A small-molecule ligand and the protein it binds are described below.
Small molecule (SMILES): CC(=O)N[C@@H]1[C@@H](O)[C@H](O)[C@@H](CO)O[C@H]1O

Binding-site contacts:
Ligand atom N2 contacts residue ASN212 of chain 48.E at 2.9 Å (h-bond).
Ligand atom C7 contacts residue ASN212 of chain 48.E at 3.9 Å.
Ligand atom O5 contacts residue ASN212 of chain 48.E at 2.4 Å (h-bond).
Ligand atom O7 contacts residue ASN212 of chain 48.E at 4.5 Å.
Ligand atom C1 contacts residue ILE211 of chain 48.E at 4.2 Å (hydrophobic).
Ligand atom C5 contacts residue ASN212 of chain 48.E at 3.7 Å.
Ligand atom C2 contacts residue ASN212 of chain 48.E at 2.4 Å.
Ligand atom C3 contacts residue ASN212 of chain 48.E at 3.8 Å.
Ligand atom C4 contacts residue ASN212 of chain 48.E at 4.2 Å.
Ligand atom N2 contacts residue ILE211 of chain 48.E at 4.3 Å.
Ligand atom C1 contacts residue ASN212 of chain 48.E at 1.4 Å.

Sequence of chain 48.E:
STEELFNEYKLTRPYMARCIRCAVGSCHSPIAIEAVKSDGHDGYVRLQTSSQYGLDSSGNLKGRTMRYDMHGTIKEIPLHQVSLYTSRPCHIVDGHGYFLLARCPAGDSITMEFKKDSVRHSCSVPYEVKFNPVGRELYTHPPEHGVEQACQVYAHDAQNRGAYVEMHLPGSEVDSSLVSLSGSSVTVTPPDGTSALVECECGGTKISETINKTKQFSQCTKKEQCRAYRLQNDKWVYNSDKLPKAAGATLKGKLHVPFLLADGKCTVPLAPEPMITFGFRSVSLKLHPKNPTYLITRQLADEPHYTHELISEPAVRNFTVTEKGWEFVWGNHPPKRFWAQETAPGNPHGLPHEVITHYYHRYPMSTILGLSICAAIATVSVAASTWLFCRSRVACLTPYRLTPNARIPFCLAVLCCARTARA